Sequence of chain 4.A:
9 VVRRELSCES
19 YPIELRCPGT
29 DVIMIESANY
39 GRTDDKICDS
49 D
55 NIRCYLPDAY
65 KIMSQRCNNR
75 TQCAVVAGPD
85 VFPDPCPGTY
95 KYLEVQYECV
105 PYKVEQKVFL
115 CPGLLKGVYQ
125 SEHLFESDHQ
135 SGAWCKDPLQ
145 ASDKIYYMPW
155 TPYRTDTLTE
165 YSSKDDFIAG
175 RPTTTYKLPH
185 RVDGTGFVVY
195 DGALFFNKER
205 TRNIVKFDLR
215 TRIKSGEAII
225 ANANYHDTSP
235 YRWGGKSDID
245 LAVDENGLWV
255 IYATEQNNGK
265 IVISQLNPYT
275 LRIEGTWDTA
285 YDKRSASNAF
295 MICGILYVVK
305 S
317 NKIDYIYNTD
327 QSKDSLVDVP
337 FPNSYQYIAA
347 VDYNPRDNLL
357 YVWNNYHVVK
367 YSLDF

Binding-site contacts:
Ligand atom C1 contacts residue ASN73 of chain 4.A at 1.4 Å.
Ligand atom C3 contacts residue ASN73 of chain 4.A at 4.1 Å.
Ligand atom C1 contacts residue LYS107 of chain 4.A at 4.3 Å.
Ligand atom C2 contacts residue ASN73 of chain 4.A at 3.0 Å.
Ligand atom O5 contacts residue LYS107 of chain 4.A at 4.5 Å.
Ligand atom C2 contacts residue LYS107 of chain 4.A at 3.5 Å.
Ligand atom N2 contacts residue LYS107 of chain 4.A at 3.9 Å.
Ligand atom O5 contacts residue ASN72 of chain 4.A at 3.8 Å.
Ligand atom O5 contacts residue ASN73 of chain 4.A at 2.3 Å (h-bond).
Ligand atom C6 contacts residue ILE223 of chain 1.A at 4.3 Å (hydrophobic).
Ligand atom N2 contacts residue ASN73 of chain 4.A at 3.5 Å (h-bond).
Ligand atom C5 contacts residue ASN73 of chain 4.A at 3.6 Å.
Ligand atom O7 contacts residue ASN73 of chain 4.A at 3.1 Å (h-bond).
Ligand atom C6 contacts residue ASN72 of chain 4.A at 3.8 Å.
Ligand atom C1 contacts residue ASN72 of chain 4.A at 4.3 Å.
Ligand atom O6 contacts residue ILE223 of chain 1.A at 4.0 Å.
Ligand atom C7 contacts residue ASN73 of chain 4.A at 3.5 Å.
Ligand atom C8 contacts residue ASN73 of chain 4.A at 4.3 Å.
Ligand atom C4 contacts residue ASN73 of chain 4.A at 4.3 Å.

The protein below binds the small molecule below.
Small molecule (SMILES): CC(=O)N[C@@H]1[C@@H](O)[C@H](O)[C@@H](CO)O[C@H]1O

Sequence of chain 1.A:
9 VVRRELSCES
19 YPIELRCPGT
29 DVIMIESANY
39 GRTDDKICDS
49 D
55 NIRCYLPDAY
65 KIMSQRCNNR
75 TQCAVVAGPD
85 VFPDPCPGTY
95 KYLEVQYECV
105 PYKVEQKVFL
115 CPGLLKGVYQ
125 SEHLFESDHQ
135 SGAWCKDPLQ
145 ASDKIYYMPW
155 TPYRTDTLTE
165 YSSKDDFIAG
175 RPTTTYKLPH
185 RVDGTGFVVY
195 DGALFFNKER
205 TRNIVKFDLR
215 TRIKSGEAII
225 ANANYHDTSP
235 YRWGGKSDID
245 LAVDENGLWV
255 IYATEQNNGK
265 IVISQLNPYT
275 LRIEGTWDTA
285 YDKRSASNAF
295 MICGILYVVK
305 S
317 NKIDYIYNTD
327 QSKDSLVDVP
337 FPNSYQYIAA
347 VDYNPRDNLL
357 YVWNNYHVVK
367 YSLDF